Sequence of chain 1.B:
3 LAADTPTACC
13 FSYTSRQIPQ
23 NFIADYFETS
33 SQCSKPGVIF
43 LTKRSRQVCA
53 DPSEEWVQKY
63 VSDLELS

Sequence of chain 1.E:
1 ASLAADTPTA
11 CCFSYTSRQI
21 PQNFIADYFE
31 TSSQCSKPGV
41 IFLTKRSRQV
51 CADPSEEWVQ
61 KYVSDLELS

Binding-site contacts:
Ligand atom O5 contacts residue SER17 of chain 1.E at 3.0 Å (h-bond).
Ligand atom C6 contacts residue GLU30 of chain 1.B at 4.1 Å.
Ligand atom C2 contacts residue LYS37 of chain 1.B at 4.4 Å.
Ligand atom O1 contacts residue SER33 of chain 1.B at 3.1 Å (h-bond).
Ligand atom C4 contacts residue PRO38 of chain 1.B at 3.8 Å (hydrophobic).
Ligand atom O6 contacts residue ARG18 of chain 1.E at 3.6 Å.
Ligand atom C6 contacts residue SER17 of chain 1.E at 3.8 Å.
Ligand atom C2 contacts residue SER36 of chain 1.B at 4.4 Å.
Ligand atom C1 contacts residue CYS35 of chain 1.B at 4.2 Å (hydrophobic).
Ligand atom C5 contacts residue PRO38 of chain 1.B at 4.2 Å (hydrophobic).
Ligand atom C5 contacts residue SER17 of chain 1.E at 3.0 Å.
Ligand atom O6 contacts residue PRO38 of chain 1.B at 3.8 Å.
Ligand atom O2 contacts residue SER36 of chain 1.B at 3.8 Å.
Ligand atom O2 contacts residue CYS35 of chain 1.B at 4.4 Å.
Ligand atom C6 contacts residue ARG18 of chain 1.E at 4.3 Å.
Ligand atom C1 contacts residue SER33 of chain 1.B at 4.3 Å.
Ligand atom C2 contacts residue PRO38 of chain 1.B at 3.8 Å (hydrophobic).
Ligand atom C3 contacts residue PRO38 of chain 1.B at 4.4 Å (hydrophobic).
Ligand atom O1 contacts residue SER17 of chain 1.E at 4.4 Å.
Ligand atom C4 contacts residue SER17 of chain 1.E at 4.3 Å.
Ligand atom O4 contacts residue ARG18 of chain 1.E at 4.5 Å.
Ligand atom C6 contacts residue PRO38 of chain 1.B at 3.6 Å (hydrophobic).
Ligand atom O3 contacts residue PRO38 of chain 1.B at 4.3 Å.
Ligand atom C1 contacts residue LYS37 of chain 1.B at 4.3 Å.
Ligand atom C1 contacts residue PRO38 of chain 1.B at 4.1 Å (hydrophobic).
Ligand atom O1 contacts residue CYS35 of chain 1.B at 3.5 Å (h-bond).
Ligand atom C1 contacts residue SER17 of chain 1.E at 4.2 Å.

The small molecule below binds the protein below.
Small molecule (SMILES): OC[C@H]1O[C@H](O)[C@H](O)[C@@H](O)[C@@H]1O